Sequence of chain 1.A:
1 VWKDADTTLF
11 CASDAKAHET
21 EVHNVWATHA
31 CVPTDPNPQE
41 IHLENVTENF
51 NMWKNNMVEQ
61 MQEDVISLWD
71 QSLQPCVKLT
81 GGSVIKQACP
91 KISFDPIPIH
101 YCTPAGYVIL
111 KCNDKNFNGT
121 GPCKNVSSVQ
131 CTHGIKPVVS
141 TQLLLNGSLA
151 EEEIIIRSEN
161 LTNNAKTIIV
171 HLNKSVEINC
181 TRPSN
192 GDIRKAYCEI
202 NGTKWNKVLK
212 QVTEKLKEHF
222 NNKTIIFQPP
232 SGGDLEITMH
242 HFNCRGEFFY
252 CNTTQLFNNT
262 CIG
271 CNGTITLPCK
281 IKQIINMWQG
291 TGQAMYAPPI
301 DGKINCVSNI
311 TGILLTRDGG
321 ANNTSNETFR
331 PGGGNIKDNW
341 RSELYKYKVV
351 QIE

A protein and the small-molecule ligand that binds it are described below.
Small molecule (SMILES): CC(=O)N[C@@H]1[C@@H](O)[C@H](O)[C@@H](CO)O[C@H]1O

Binding-site contacts:
Ligand atom O6 contacts residue CYS271 of chain 1.A at 3.9 Å.
Ligand atom O7 contacts residue THR255 of chain 1.A at 4.3 Å.
Ligand atom O5 contacts residue CYS262 of chain 1.A at 3.8 Å.
Ligand atom O5 contacts residue CYS271 of chain 1.A at 4.5 Å.
Ligand atom C5 contacts residue ASN259 of chain 1.A at 3.6 Å.
Ligand atom C1 contacts residue CYS262 of chain 1.A at 4.4 Å (hydrophobic).
Ligand atom N2 contacts residue ASN259 of chain 1.A at 2.9 Å (h-bond).
Ligand atom C8 contacts residue ASN259 of chain 1.A at 4.4 Å.
Ligand atom C1 contacts residue THR261 of chain 1.A at 3.8 Å.
Ligand atom C4 contacts residue ASN259 of chain 1.A at 4.2 Å.
Ligand atom O5 contacts residue THR261 of chain 1.A at 4.0 Å.
Ligand atom C1 contacts residue ASN259 of chain 1.A at 1.4 Å.
Ligand atom C5 contacts residue THR261 of chain 1.A at 4.4 Å.
Ligand atom O5 contacts residue ASN259 of chain 1.A at 2.3 Å (h-bond).
Ligand atom C3 contacts residue ASN259 of chain 1.A at 3.8 Å.
Ligand atom C8 contacts residue GLN256 of chain 1.A at 4.4 Å.
Ligand atom C2 contacts residue ASN259 of chain 1.A at 2.5 Å.
Ligand atom C7 contacts residue ASN259 of chain 1.A at 3.9 Å.
Ligand atom C6 contacts residue CYS271 of chain 1.A at 4.4 Å (hydrophobic).